Sequence of chain 1.N:
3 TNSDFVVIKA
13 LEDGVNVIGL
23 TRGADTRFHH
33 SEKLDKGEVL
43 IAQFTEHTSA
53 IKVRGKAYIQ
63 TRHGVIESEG

Binding-site contacts:
Ligand atom N contacts residue THR23 of chain 1.O at 2.9 Å (h-bond).
Ligand atom OXT contacts residue THR47 of chain 1.N at 2.5 Å (h-bond).
Ligand atom CE2 contacts residue ALA44 of chain 1.N at 3.9 Å (hydrophobic).
Ligand atom CA contacts residue THR28 of chain 1.O at 3.2 Å.
Ligand atom O contacts residue SER51 of chain 1.O at 2.9 Å (h-bond).
Ligand atom N contacts residue ASP27 of chain 1.O at 3.2 Å (salt-bridge).
Ligand atom C contacts residue THR47 of chain 1.N at 3.4 Å.
Ligand atom OXT contacts residue HIS31 of chain 1.N at 3.7 Å.
Ligand atom CB contacts residue THR23 of chain 1.O at 3.6 Å.
Ligand atom NE1 contacts residue GLN45 of chain 1.N at 2.7 Å (h-bond).
Ligand atom CA contacts residue THR23 of chain 1.O at 3.8 Å.
Ligand atom CZ2 contacts residue ILE53 of chain 1.N at 4.0 Å (hydrophobic).
Ligand atom CD1 contacts residue SER51 of chain 1.O at 3.5 Å.
Ligand atom O contacts residue THR47 of chain 1.N at 3.5 Å.
Ligand atom CZ3 contacts residue GLY21 of chain 1.N at 3.6 Å.
Ligand atom CZ2 contacts residue THR50 of chain 1.N at 3.8 Å.
Ligand atom C contacts residue GLY25 of chain 1.O at 3.5 Å.
Ligand atom CB contacts residue THR28 of chain 1.O at 3.6 Å.
Ligand atom CA contacts residue GLY25 of chain 1.O at 3.5 Å.
Ligand atom O contacts residue GLY25 of chain 1.O at 2.9 Å (h-bond).
Ligand atom CZ3 contacts residue HIS32 of chain 1.N at 4.0 Å.
Ligand atom N contacts residue THR28 of chain 1.O at 2.9 Å (h-bond).
Ligand atom OXT contacts residue THR50 of chain 1.N at 2.9 Å (h-bond).
Ligand atom C contacts residue SER51 of chain 1.O at 3.5 Å.
Ligand atom CA contacts residue HIS31 of chain 1.N at 3.9 Å.
Ligand atom CD1 contacts residue THR47 of chain 1.N at 3.7 Å.
Ligand atom C contacts residue THR50 of chain 1.N at 3.9 Å.
Ligand atom CB contacts residue SER51 of chain 1.O at 3.3 Å.
Ligand atom CH2 contacts residue GLY21 of chain 1.N at 3.5 Å.
Ligand atom NE1 contacts residue ALA44 of chain 1.N at 3.8 Å.
Ligand atom CE3 contacts residue HIS32 of chain 1.N at 3.9 Å.
Ligand atom N contacts residue GLY25 of chain 1.O at 2.6 Å (h-bond).
Ligand atom CA contacts residue SER51 of chain 1.O at 3.9 Å.
Ligand atom CD1 contacts residue GLN45 of chain 1.N at 3.5 Å.
Ligand atom CE2 contacts residue GLN45 of chain 1.N at 3.8 Å.
Ligand atom N contacts residue ARG24 of chain 1.O at 3.8 Å.
Ligand atom OXT contacts residue HIS49 of chain 1.N at 3.9 Å.
Ligand atom CG contacts residue SER51 of chain 1.O at 3.8 Å.
Ligand atom CZ2 contacts residue ALA44 of chain 1.N at 4.0 Å (hydrophobic).
Ligand atom O contacts residue ARG24 of chain 1.O at 3.6 Å.

A protein and the small-molecule ligand that binds it are described below.
Small molecule (SMILES): N[C@@H](Cc1c[nH]c2ccccc12)C(=O)O

Sequence of chain 1.O:
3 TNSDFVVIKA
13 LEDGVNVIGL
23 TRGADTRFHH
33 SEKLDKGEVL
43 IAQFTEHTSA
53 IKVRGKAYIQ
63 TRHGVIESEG